The small molecule below binds the protein below.
Small molecule (SMILES): CC(=O)N[C@H]1[C@H](O[C@H]2[C@@H](O)[C@@H](CO)O[C@@H](O[C@H]3[C@H](O)[C@@H](O)[C@H](O)O[C@@H]3CO)[C@@H]2O)O[C@H](CO)[C@@H](O[C@@H]2O[C@H](CO[C@]3(C(=O)O)C[C@H](O)[C@@H](NC(C)=O)[C@H]([C@H](O)[C@H](O)CO)O3)[C@H](O)[C@H](O)[C@H]2O)[C@@H]1O

Binding-site contacts:
Ligand atom O10 contacts residue LEU194 of chain 3.G at 3.8 Å.
Ligand atom C5 contacts residue SER135 of chain 3.G at 3.8 Å.
Ligand atom C5 contacts residue TYR159 of chain 3.G at 4.0 Å (hydrophobic).
Ligand atom O9 contacts residue SER228 of chain 3.G at 3.2 Å (h-bond).
Ligand atom C1 contacts residue TYR159 of chain 3.G at 3.9 Å (hydrophobic).
Ligand atom O3 contacts residue ASP190 of chain 3.G at 3.7 Å.
Ligand atom C1 contacts residue SER136 of chain 3.G at 3.3 Å.
Ligand atom O9 contacts residue HIS183 of chain 3.G at 4.0 Å.
Ligand atom C11 contacts residue TYR155 of chain 3.G at 3.8 Å (hydrophobic).
Ligand atom C8 contacts residue LEU194 of chain 3.G at 3.6 Å (hydrophobic).
Ligand atom O1B contacts residue SER136 of chain 3.G at 3.2 Å.
Ligand atom C1 contacts residue TYR137 of chain 3.G at 3.4 Å (hydrophobic).
Ligand atom O1A contacts residue TYR137 of chain 3.G at 3.9 Å.
Ligand atom O2 contacts residue ASN193 of chain 3.G at 3.2 Å (h-bond).
Ligand atom C4 contacts residue GLY225 of chain 3.G at 3.9 Å.
Ligand atom C9 contacts residue LEU194 of chain 3.G at 4.0 Å (hydrophobic).
Ligand atom N5 contacts residue SER135 of chain 3.G at 3.2 Å (h-bond).
Ligand atom O1A contacts residue SER136 of chain 3.G at 2.7 Å (h-bond).
Ligand atom O4 contacts residue SER135 of chain 3.G at 4.0 Å.
Ligand atom O1B contacts residue ASN145 of chain 3.G at 3.8 Å.
Ligand atom C9 contacts residue ASP190 of chain 3.G at 4.0 Å.
Ligand atom C7 contacts residue TRP153 of chain 3.G at 4.0 Å (hydrophobic).
Ligand atom O8 contacts residue TYR98 of chain 3.G at 3.2 Å (h-bond).
Ligand atom O7 contacts residue LEU194 of chain 3.G at 3.9 Å.
Ligand atom C8 contacts residue ASN193 of chain 3.G at 3.2 Å.
Ligand atom N2 contacts residue ASP190 of chain 3.G at 4.1 Å.
Ligand atom C6 contacts residue ASN193 of chain 3.G at 3.6 Å.
Ligand atom O9 contacts residue VAL226 of chain 3.G at 3.7 Å.
Ligand atom C4 contacts residue SER135 of chain 3.G at 3.4 Å.
Ligand atom O1B contacts residue TYR137 of chain 3.G at 2.4 Å (h-bond).
Ligand atom O8 contacts residue VAL226 of chain 3.G at 3.6 Å.
Ligand atom O3 contacts residue GLY225 of chain 3.G at 3.6 Å (h-bond).
Ligand atom C11 contacts residue GLY134 of chain 3.G at 3.9 Å.
Ligand atom O6 contacts residue ASN193 of chain 3.G at 3.2 Å (h-bond).
Ligand atom C3 contacts residue ASP190 of chain 3.G at 3.4 Å.
Ligand atom O4 contacts residue GLY225 of chain 3.G at 2.9 Å (h-bond).
Ligand atom O8 contacts residue TRP153 of chain 3.G at 3.9 Å.
Ligand atom N2 contacts residue ASN193 of chain 3.G at 3.8 Å.
Ligand atom O9 contacts residue TYR98 of chain 3.G at 3.3 Å (h-bond).
Ligand atom C10 contacts residue LEU194 of chain 3.G at 4.0 Å (hydrophobic).

Sequence of chain 3.G:
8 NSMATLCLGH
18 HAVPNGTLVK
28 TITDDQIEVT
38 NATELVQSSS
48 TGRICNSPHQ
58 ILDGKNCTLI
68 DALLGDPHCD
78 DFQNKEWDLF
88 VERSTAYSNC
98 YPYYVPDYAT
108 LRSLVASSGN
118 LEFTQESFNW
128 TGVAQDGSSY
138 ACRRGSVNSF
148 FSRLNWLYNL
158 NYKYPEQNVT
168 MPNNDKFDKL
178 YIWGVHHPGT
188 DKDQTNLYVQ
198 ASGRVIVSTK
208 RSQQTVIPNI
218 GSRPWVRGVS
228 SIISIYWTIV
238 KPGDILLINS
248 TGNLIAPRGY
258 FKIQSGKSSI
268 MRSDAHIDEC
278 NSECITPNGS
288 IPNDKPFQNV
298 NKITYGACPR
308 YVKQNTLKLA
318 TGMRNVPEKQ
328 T